Sequence of chain 2.C:
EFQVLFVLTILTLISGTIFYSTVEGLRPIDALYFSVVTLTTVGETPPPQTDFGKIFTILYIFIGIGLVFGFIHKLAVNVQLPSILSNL

Binding-site contacts:
Ligand atom N contacts residue LEU37 of chain 2.C at 3.6 Å.
Ligand atom CA contacts residue ILE19 of chain 2.C at 4.1 Å (hydrophobic).
Ligand atom C contacts residue DMN1 of chain 2.DB at 4.4 Å.
Ligand atom CA contacts residue ILE15 of chain 2.C at 4.0 Å (hydrophobic).
Ligand atom O contacts residue DMN1 of chain 2.DB at 3.4 Å.
Ligand atom N contacts residue ILE19 of chain 2.C at 4.2 Å.
Ligand atom O contacts residue LEU37 of chain 2.C at 3.9 Å.
Ligand atom N contacts residue LEU18 of chain 2.C at 4.1 Å.

A protein and the small-molecule ligand that binds it are described below.
Small molecule (SMILES): NCC(=O)O